Sequence of chain 1.A:
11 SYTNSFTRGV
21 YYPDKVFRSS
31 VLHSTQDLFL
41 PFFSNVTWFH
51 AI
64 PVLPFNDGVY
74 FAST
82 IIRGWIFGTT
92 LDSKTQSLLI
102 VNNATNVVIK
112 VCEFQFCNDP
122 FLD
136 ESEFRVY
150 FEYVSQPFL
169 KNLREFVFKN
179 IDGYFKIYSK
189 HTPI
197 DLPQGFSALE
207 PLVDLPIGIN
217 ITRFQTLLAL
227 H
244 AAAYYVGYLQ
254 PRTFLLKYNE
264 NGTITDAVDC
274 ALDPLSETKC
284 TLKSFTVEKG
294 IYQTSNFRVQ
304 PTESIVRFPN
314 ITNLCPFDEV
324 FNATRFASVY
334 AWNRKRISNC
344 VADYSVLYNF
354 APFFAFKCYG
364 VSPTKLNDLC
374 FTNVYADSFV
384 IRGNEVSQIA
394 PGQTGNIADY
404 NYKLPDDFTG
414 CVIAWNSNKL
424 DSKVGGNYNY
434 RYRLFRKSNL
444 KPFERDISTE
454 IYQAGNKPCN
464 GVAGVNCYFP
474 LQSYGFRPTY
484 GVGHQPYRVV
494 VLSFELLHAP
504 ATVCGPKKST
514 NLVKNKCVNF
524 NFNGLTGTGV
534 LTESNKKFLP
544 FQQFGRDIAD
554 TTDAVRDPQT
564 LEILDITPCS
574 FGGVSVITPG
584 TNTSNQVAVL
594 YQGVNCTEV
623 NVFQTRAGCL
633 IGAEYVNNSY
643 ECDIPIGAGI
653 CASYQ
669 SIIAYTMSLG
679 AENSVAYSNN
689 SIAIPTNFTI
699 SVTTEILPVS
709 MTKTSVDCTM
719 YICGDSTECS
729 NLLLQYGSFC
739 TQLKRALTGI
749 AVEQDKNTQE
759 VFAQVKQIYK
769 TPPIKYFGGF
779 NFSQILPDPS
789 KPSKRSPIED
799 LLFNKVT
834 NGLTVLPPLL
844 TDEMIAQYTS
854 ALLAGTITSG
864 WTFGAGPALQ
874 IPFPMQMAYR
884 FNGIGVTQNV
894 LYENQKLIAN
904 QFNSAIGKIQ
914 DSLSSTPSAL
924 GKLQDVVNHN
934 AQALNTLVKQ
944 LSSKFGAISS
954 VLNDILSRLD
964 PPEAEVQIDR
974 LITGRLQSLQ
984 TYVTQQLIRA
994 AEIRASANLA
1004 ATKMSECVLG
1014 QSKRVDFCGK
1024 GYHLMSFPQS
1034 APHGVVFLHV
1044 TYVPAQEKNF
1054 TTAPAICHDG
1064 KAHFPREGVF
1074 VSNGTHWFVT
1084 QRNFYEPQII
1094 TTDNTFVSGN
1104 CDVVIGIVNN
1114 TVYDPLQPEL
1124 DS

The protein below binds the small molecule below.
Small molecule (SMILES): CC(=O)N[C@H]1[C@H](O[C@H]2[C@H](O)[C@@H](NC(C)=O)CO[C@@H]2CO)O[C@H](CO)[C@@H](O)[C@@H]1O

Binding-site contacts:
Ligand atom C4 contacts residue ASN1076 of chain 1.A at 4.2 Å.
Ligand atom C5 contacts residue PHE1081 of chain 1.A at 4.1 Å (hydrophobic).
Ligand atom C3 contacts residue HIS1079 of chain 1.A at 4.3 Å.
Ligand atom N2 contacts residue GLY1077 of chain 1.A at 4.5 Å.
Ligand atom O7 contacts residue ASN1076 of chain 1.A at 3.4 Å (h-bond).
Ligand atom C6 contacts residue PHE1081 of chain 1.A at 4.4 Å (hydrophobic).
Ligand atom C5 contacts residue ASN1076 of chain 1.A at 3.7 Å.
Ligand atom C8 contacts residue GLY1077 of chain 1.A at 3.8 Å.
Ligand atom C3 contacts residue ASN1076 of chain 1.A at 3.8 Å.
Ligand atom C2 contacts residue ASN1076 of chain 1.A at 2.5 Å.
Ligand atom C7 contacts residue ASN1076 of chain 1.A at 3.3 Å.
Ligand atom N2 contacts residue ASN1076 of chain 1.A at 2.9 Å (h-bond).
Ligand atom O5 contacts residue ASN1076 of chain 1.A at 2.4 Å (h-bond).
Ligand atom C8 contacts residue ASN1076 of chain 1.A at 4.5 Å.
Ligand atom C1 contacts residue ASN1076 of chain 1.A at 1.4 Å.